Binding-site contacts:
Ligand atom O5 contacts residue ASN291 of chain 1.E at 4.2 Å.
Ligand atom C8 contacts residue VAL290 of chain 1.E at 4.0 Å (hydrophobic).
Ligand atom C8 contacts residue ASN278 of chain 1.E at 4.3 Å.
Ligand atom C1 contacts residue VAL290 of chain 1.E at 3.7 Å (hydrophobic).
Ligand atom C7 contacts residue ASN278 of chain 1.E at 3.1 Å.
Ligand atom N2 contacts residue ASN278 of chain 1.E at 2.9 Å (h-bond).
Ligand atom C7 contacts residue VAL290 of chain 1.E at 4.2 Å (hydrophobic).
Ligand atom C8 contacts residue SER38 of chain 1.E at 3.6 Å.
Ligand atom O7 contacts residue ASN278 of chain 1.E at 2.8 Å (h-bond).
Ligand atom O5 contacts residue ASN278 of chain 1.E at 2.4 Å (h-bond).
Ligand atom N2 contacts residue VAL290 of chain 1.E at 3.6 Å (h-bond).
Ligand atom C3 contacts residue ASN278 of chain 1.E at 3.8 Å.
Ligand atom C1 contacts residue ASN291 of chain 1.E at 4.4 Å.
Ligand atom C5 contacts residue ASN291 of chain 1.E at 4.3 Å.
Ligand atom C2 contacts residue ASN278 of chain 1.E at 2.5 Å.
Ligand atom C5 contacts residue ASN278 of chain 1.E at 3.7 Å.
Ligand atom C3 contacts residue VAL290 of chain 1.E at 4.2 Å (hydrophobic).
Ligand atom O6 contacts residue GLU67 of chain 1.F at 4.3 Å.
Ligand atom C4 contacts residue ASN278 of chain 1.E at 4.2 Å.
Ligand atom C2 contacts residue VAL290 of chain 1.E at 4.0 Å (hydrophobic).
Ligand atom O6 contacts residue ASN291 of chain 1.E at 4.0 Å.
Ligand atom C1 contacts residue ASN278 of chain 1.E at 1.4 Å.

Sequence of chain 1.E:
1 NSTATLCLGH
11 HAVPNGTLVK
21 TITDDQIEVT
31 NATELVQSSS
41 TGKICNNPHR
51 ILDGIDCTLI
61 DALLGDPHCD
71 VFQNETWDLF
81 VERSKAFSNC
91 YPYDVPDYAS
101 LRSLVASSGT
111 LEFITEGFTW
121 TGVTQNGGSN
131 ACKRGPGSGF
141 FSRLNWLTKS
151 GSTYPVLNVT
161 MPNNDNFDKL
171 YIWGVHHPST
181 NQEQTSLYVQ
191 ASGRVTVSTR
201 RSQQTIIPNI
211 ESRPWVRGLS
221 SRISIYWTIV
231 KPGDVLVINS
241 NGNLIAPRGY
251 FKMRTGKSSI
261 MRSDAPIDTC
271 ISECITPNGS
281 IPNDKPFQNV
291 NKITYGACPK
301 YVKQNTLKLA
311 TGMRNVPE

This small molecule binds to this protein.
Small molecule (SMILES): CC(=O)N[C@@H]1[C@@H](O)[C@H](O)[C@@H](CO)O[C@H]1O

Sequence of chain 1.F:
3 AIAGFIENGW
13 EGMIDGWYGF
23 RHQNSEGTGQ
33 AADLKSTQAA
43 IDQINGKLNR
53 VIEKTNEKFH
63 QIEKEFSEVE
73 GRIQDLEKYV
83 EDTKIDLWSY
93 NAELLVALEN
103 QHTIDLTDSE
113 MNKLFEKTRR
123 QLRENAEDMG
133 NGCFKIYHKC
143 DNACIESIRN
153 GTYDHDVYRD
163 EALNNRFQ